Binding-site contacts:
Ligand atom C5 contacts residue ASN205 of chain 1.D at 3.6 Å.
Ligand atom C2 contacts residue ASN205 of chain 1.D at 2.5 Å.
Ligand atom N2 contacts residue ASN205 of chain 1.D at 3.5 Å (h-bond).
Ligand atom O7 contacts residue ASN205 of chain 1.D at 4.2 Å.
Ligand atom C1 contacts residue ASN205 of chain 1.D at 1.4 Å.
Ligand atom C4 contacts residue ASN205 of chain 1.D at 4.2 Å.
Ligand atom C7 contacts residue ASN205 of chain 1.D at 4.3 Å.
Ligand atom O5 contacts residue ASN205 of chain 1.D at 2.4 Å (h-bond).
Ligand atom C3 contacts residue ASN205 of chain 1.D at 3.5 Å.
Ligand atom O3 contacts residue ASN205 of chain 1.D at 3.4 Å (h-bond).

A small-molecule ligand and the protein it binds are described below.
Small molecule (SMILES): CC(=O)N[C@H]1[C@H](O[C@H]2[C@H](O)[C@@H](NC(C)=O)CO[C@@H]2CO)O[C@H](CO)[C@@H](O)[C@@H]1O

Sequence of chain 1.D:
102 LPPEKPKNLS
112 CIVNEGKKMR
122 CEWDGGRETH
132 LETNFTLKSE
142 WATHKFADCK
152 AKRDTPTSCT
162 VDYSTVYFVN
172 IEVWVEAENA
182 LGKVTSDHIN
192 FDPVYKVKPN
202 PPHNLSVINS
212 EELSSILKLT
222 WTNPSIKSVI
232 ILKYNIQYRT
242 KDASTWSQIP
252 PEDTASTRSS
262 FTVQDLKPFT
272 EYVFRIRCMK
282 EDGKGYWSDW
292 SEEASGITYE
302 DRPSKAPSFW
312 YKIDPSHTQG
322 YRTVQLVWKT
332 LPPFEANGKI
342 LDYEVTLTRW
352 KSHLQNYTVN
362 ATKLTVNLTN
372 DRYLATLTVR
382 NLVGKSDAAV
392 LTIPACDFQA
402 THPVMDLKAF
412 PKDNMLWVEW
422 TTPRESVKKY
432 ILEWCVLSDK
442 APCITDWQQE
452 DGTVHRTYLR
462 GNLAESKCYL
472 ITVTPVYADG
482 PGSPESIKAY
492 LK